Binding-site contacts:
Ligand atom C7 contacts residue SER402 of chain 1.A at 3.9 Å.
Ligand atom O5 contacts residue ASN528 of chain 1.A at 2.4 Å (h-bond).
Ligand atom O3 contacts residue SER402 of chain 1.A at 3.1 Å (h-bond).
Ligand atom C8 contacts residue ASN528 of chain 1.A at 4.4 Å.
Ligand atom C3 contacts residue ASN528 of chain 1.A at 3.8 Å.
Ligand atom C2 contacts residue ASN528 of chain 1.A at 2.4 Å.
Ligand atom N2 contacts residue SER527 of chain 1.A at 4.4 Å.
Ligand atom C3 contacts residue SER402 of chain 1.A at 3.3 Å.
Ligand atom C1 contacts residue ASN528 of chain 1.A at 1.4 Å.
Ligand atom C5 contacts residue ASN528 of chain 1.A at 3.7 Å.
Ligand atom C8 contacts residue SER527 of chain 1.A at 4.4 Å.
Ligand atom N2 contacts residue ASN528 of chain 1.A at 2.9 Å (h-bond).
Ligand atom C7 contacts residue ASN528 of chain 1.A at 3.2 Å.
Ligand atom O7 contacts residue ASN528 of chain 1.A at 3.2 Å (h-bond).
Ligand atom C4 contacts residue ASN528 of chain 1.A at 4.2 Å.
Ligand atom C8 contacts residue SER402 of chain 1.A at 3.8 Å.
Ligand atom C2 contacts residue SER402 of chain 1.A at 3.8 Å.
Ligand atom N2 contacts residue SER402 of chain 1.A at 3.0 Å (h-bond).
Ligand atom C8 contacts residue ASP525 of chain 1.A at 4.4 Å.

The protein below binds the small molecule below.
Small molecule (SMILES): CC(=O)N[C@@H]1[C@@H](O)[C@H](O)[C@@H](CO)O[C@H]1O

Sequence of chain 1.A:
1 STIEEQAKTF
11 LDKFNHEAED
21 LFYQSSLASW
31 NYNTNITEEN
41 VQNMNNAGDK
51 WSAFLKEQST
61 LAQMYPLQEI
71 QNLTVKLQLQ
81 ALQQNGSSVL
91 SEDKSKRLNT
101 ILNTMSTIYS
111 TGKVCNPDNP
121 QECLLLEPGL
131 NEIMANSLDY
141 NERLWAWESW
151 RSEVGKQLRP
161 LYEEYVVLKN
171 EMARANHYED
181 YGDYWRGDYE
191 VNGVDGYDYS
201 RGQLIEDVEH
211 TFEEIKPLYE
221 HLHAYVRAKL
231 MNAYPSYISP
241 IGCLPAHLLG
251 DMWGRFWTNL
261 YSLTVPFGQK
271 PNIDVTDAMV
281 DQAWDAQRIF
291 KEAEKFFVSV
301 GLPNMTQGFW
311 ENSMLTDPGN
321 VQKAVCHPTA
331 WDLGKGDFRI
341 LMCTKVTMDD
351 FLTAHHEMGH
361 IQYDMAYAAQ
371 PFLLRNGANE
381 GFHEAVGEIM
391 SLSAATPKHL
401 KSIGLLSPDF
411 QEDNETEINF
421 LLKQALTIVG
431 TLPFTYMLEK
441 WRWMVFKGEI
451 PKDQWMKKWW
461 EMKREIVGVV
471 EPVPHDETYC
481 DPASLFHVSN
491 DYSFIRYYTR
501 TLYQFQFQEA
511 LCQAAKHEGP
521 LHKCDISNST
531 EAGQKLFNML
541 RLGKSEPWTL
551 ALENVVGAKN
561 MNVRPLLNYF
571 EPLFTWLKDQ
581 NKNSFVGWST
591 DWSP